The small molecule below binds the protein below.
Small molecule (SMILES): CN(C)c1ccc(O)c2c1C[C@H]1C[C@H]3[C@H](N(C)C)C(O)=C(C(N)=O)C(=O)[C@@]3(O)C(O)=C1C2=O

Sequence of chain 1.A:
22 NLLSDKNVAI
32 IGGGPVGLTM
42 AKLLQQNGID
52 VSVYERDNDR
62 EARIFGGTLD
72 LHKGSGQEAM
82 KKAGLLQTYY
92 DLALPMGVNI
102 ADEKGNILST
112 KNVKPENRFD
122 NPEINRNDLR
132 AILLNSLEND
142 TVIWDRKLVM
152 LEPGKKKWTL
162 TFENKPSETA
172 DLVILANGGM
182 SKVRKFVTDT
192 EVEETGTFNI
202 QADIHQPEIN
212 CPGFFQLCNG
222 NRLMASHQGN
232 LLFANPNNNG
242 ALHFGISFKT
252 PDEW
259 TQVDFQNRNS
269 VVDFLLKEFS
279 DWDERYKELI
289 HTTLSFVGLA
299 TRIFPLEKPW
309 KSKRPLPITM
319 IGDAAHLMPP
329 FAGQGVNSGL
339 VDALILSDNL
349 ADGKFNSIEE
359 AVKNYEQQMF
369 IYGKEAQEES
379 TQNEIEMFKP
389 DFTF

Binding-site contacts:
Ligand atom C2 contacts residue LEU87 of chain 1.A at 4.5 Å (hydrophobic).
Ligand atom O8 contacts residue LYS82 of chain 1.A at 3.4 Å (salt-bridge).
Ligand atom C17 contacts residue TYR91 of chain 1.A at 4.4 Å (hydrophobic).
Ligand atom C21 contacts residue LYS82 of chain 1.A at 4.1 Å.
Ligand atom O6 contacts residue TYR91 of chain 1.A at 3.3 Å.
Ligand atom C17 contacts residue GLN88 of chain 1.A at 3.4 Å.
Ligand atom N2 contacts residue LEU87 of chain 1.A at 3.8 Å.
Ligand atom N2 contacts residue LYS82 of chain 1.A at 3.9 Å.
Ligand atom O6 contacts residue GLN88 of chain 1.A at 3.0 Å (h-bond).
Ligand atom O1 contacts residue TYR91 of chain 1.A at 3.8 Å.
Ligand atom O1 contacts residue LEU87 of chain 1.A at 4.5 Å.
Ligand atom C15 contacts residue PHE120 of chain 1.A at 4.2 Å (hydrophobic).
Ligand atom O7 contacts residue TYR91 of chain 1.A at 4.0 Å.
Ligand atom O7 contacts residue GLN88 of chain 1.A at 2.5 Å (h-bond).
Ligand atom O4 contacts residue PHE120 of chain 1.A at 3.4 Å.
Ligand atom O8 contacts residue LEU87 of chain 1.A at 4.2 Å.
Ligand atom C16 contacts residue GLN88 of chain 1.A at 4.4 Å.
Ligand atom C5 contacts residue GLN88 of chain 1.A at 4.4 Å.
Ligand atom C21 contacts residue LEU87 of chain 1.A at 3.9 Å (hydrophobic).
Ligand atom C19 contacts residue GLN88 of chain 1.A at 3.6 Å.
Ligand atom O5 contacts residue PHE120 of chain 1.A at 2.9 Å.
Ligand atom C18 contacts residue GLN88 of chain 1.A at 3.4 Å.
Ligand atom C1 contacts residue TYR91 of chain 1.A at 4.4 Å (hydrophobic).
Ligand atom O6 contacts residue PHE120 of chain 1.A at 3.5 Å.